Binding-site contacts:
Ligand atom N2 contacts residue LEU156 of chain 1.C at 3.2 Å.
Ligand atom C11 contacts residue ASP167 of chain 1.C at 3.6 Å.
Ligand atom C6 contacts residue ALA49 of chain 1.C at 3.2 Å (hydrophobic).
Ligand atom C9 contacts residue PHE35 of chain 1.C at 3.6 Å (hydrophobic).
Ligand atom C11 contacts residue TYR100 of chain 1.C at 3.7 Å (hydrophobic).
Ligand atom C5 contacts residue TYR100 of chain 1.C at 3.3 Å (hydrophobic).
Ligand atom N10 contacts residue ASP167 of chain 1.C at 3.1 Å (salt-bridge).
Ligand atom O16 contacts residue MET103 of chain 1.C at 3.1 Å (h-bond).
Ligand atom C30 contacts residue ILE23 of chain 1.C at 3.5 Å (hydrophobic).
Ligand atom C21 contacts residue MET30 of chain 1.C at 3.4 Å (hydrophobic).
Ligand atom C1 contacts residue LEU156 of chain 1.C at 3.3 Å (hydrophobic).
Ligand atom C15 contacts residue MET30 of chain 1.C at 3.7 Å (hydrophobic).
Ligand atom N10 contacts residue LYS51 of chain 1.C at 2.7 Å (salt-bridge).
Ligand atom C1 contacts residue ALA49 of chain 1.C at 3.6 Å (hydrophobic).
Ligand atom N14 contacts residue MET30 of chain 1.C at 3.6 Å.
Ligand atom C20 contacts residue GLY106 of chain 1.C at 3.3 Å.
Ligand atom C13 contacts residue LEU156 of chain 1.C at 3.8 Å (hydrophobic).
Ligand atom C23 contacts residue ILE23 of chain 1.C at 3.5 Å (hydrophobic).
Ligand atom C3 contacts residue LEU156 of chain 1.C at 3.6 Å (hydrophobic).
Ligand atom C20 contacts residue MET30 of chain 1.C at 3.7 Å (hydrophobic).
Ligand atom C4 contacts residue TYR100 of chain 1.C at 3.4 Å (hydrophobic).
Ligand atom C21 contacts residue GLY106 of chain 1.C at 3.5 Å.
Ligand atom C9 contacts residue LYS51 of chain 1.C at 3.6 Å.
Ligand atom C26 contacts residue TYR102 of chain 1.C at 3.7 Å (hydrophobic).
Ligand atom N25 contacts residue ILE23 of chain 1.C at 3.4 Å.
Ligand atom C27 contacts residue PRO104 of chain 1.C at 3.5 Å (hydrophobic).
Ligand atom C5 contacts residue VAL101 of chain 1.C at 3.4 Å (hydrophobic).
Ligand atom C12 contacts residue SER166 of chain 1.C at 3.8 Å.
Ligand atom C29 contacts residue ARG111 of chain 1.C at 3.6 Å.
Ligand atom C13 contacts residue MET30 of chain 1.C at 3.7 Å (hydrophobic).
Ligand atom C11 contacts residue LYS51 of chain 1.C at 3.1 Å.
Ligand atom C19 contacts residue GLY106 of chain 1.C at 3.6 Å.
Ligand atom C12 contacts residue TYR100 of chain 1.C at 3.5 Å (hydrophobic).
Ligand atom C26 contacts residue PRO104 of chain 1.C at 3.7 Å (hydrophobic).
Ligand atom N10 contacts residue PHE35 of chain 1.C at 3.6 Å.
Ligand atom O24 contacts residue GLY106 of chain 1.C at 3.6 Å.
Ligand atom C5 contacts residue ALA49 of chain 1.C at 3.5 Å (hydrophobic).
Ligand atom C6 contacts residue VAL101 of chain 1.C at 3.5 Å (hydrophobic).
Ligand atom O24 contacts residue TYR102 of chain 1.C at 3.7 Å.
Ligand atom C21 contacts residue MET103 of chain 1.C at 3.5 Å (hydrophobic).

Sequence of chain 1.C:
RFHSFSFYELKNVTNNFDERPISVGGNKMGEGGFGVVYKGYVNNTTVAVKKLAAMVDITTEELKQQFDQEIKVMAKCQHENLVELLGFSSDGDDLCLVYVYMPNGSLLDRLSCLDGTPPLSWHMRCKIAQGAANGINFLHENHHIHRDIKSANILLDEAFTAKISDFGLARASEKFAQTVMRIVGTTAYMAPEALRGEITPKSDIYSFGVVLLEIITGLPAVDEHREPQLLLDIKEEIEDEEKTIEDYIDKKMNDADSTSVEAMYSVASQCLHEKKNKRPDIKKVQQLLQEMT

The protein below binds the small molecule below.
Small molecule (SMILES): O=C(Nc1ccc2nc(N3CCOCC3)oc2c1)c1cccc(-c2ccncc2)n1